Binding-site contacts:
Ligand atom C2 contacts residue TRP159 of chain 1.A at 4.3 Å (hydrophobic).
Ligand atom C1 contacts residue TRP159 of chain 1.A at 3.9 Å (hydrophobic).
Ligand atom C2 contacts residue TYR228 of chain 1.A at 3.8 Å (hydrophobic).
Ligand atom O4 contacts residue TYR232 of chain 1.A at 4.0 Å.
Ligand atom C3 contacts residue TRP159 of chain 1.A at 3.9 Å (hydrophobic).
Ligand atom O6 contacts residue HIS223 of chain 1.A at 4.2 Å.
Ligand atom O1 contacts residue TRP159 of chain 1.A at 4.3 Å.
Ligand atom O6 contacts residue TRP159 of chain 1.A at 3.7 Å.
Ligand atom O4 contacts residue GLU149 of chain 1.A at 2.9 Å (salt-bridge).
Ligand atom C6 contacts residue TRP159 of chain 1.A at 4.5 Å (hydrophobic).
Ligand atom C6 contacts residue GLU149 of chain 1.A at 3.4 Å.
Ligand atom O1 contacts residue TYR228 of chain 1.A at 3.6 Å.
Ligand atom O5 contacts residue TYR228 of chain 1.A at 4.5 Å.
Ligand atom C6 contacts residue TYR225 of chain 1.A at 4.2 Å (hydrophobic).
Ligand atom C4 contacts residue TRP159 of chain 1.A at 4.1 Å (hydrophobic).
Ligand atom C6 contacts residue HIS223 of chain 1.A at 4.1 Å.
Ligand atom O3 contacts residue TRP159 of chain 1.A at 4.3 Å.
Ligand atom O3 contacts residue TYR232 of chain 1.A at 3.9 Å.
Ligand atom C4 contacts residue TYR232 of chain 1.A at 3.6 Å (hydrophobic).
Ligand atom O2 contacts residue TRP159 of chain 1.A at 4.0 Å.
Ligand atom C5 contacts residue TRP159 of chain 1.A at 4.1 Å (hydrophobic).
Ligand atom C3 contacts residue TYR232 of chain 1.A at 4.3 Å (hydrophobic).
Ligand atom O5 contacts residue TRP159 of chain 1.A at 4.5 Å.
Ligand atom O6 contacts residue GLY199 of chain 1.A at 3.3 Å (h-bond).
Ligand atom C4 contacts residue GLU149 of chain 1.A at 4.1 Å.
Ligand atom O4 contacts residue TRS1 of chain 1.C at 3.4 Å.
Ligand atom O2 contacts residue TYR228 of chain 1.A at 4.0 Å.
Ligand atom C5 contacts residue GLU149 of chain 1.A at 4.2 Å.
Ligand atom O4 contacts residue TRP159 of chain 1.A at 3.7 Å.
Ligand atom O6 contacts residue GLU149 of chain 1.A at 3.2 Å (salt-bridge).
Ligand atom C1 contacts residue TYR228 of chain 1.A at 4.2 Å (hydrophobic).

Sequence of chain 1.A:
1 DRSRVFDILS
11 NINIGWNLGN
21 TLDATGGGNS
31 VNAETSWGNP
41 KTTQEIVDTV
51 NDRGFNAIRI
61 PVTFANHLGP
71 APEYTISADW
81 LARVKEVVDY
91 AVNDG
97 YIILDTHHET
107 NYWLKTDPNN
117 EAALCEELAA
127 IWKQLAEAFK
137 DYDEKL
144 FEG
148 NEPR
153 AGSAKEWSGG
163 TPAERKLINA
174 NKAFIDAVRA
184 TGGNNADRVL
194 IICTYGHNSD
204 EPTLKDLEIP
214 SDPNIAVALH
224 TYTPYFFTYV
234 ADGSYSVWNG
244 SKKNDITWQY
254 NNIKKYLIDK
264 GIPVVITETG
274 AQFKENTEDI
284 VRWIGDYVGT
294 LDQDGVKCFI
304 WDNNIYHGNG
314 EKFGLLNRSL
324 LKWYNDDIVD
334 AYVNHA

A protein and the small-molecule ligand that binds it are described below.
Small molecule (SMILES): OC[C@H]1O[C@@H](O)[C@H](O)[C@@H](O)[C@@H]1O